Binding-site contacts:
Ligand atom CD1 contacts residue THR349 of chain 56.A at 4.3 Å.
Ligand atom CG2 contacts residue PHE71 of chain 56.A at 4.0 Å (hydrophobic).

Sequence of chain 56.A:
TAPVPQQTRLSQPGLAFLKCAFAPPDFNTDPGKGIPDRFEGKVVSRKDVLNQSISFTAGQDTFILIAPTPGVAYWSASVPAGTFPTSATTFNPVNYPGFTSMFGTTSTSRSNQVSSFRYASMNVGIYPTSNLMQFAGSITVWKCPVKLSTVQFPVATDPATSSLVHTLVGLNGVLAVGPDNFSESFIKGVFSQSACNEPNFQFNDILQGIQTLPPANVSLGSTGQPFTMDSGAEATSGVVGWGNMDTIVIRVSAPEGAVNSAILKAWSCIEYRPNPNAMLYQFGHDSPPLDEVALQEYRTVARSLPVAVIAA

A small-molecule ligand and the protein it binds are described below.
Small molecule (SMILES): CC[C@H](C)[C@@H](C=O)NC(=O)[C@H](CO)NC(=O)[C@H](CCCCN)NC(=O)[C@@H](N)C(C)C